Sequence of chain 1.A:
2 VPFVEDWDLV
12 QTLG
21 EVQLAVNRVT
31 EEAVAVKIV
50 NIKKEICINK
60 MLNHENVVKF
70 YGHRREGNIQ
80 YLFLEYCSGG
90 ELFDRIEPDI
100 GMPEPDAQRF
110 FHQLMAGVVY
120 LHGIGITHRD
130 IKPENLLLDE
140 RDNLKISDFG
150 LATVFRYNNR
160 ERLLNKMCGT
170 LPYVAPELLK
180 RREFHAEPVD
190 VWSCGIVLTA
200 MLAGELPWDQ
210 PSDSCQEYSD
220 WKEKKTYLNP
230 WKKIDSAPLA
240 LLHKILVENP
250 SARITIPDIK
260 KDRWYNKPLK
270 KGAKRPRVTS

A protein and the small-molecule ligand that binds it are described below.
Small molecule (SMILES): OCc1ccc2c(c1)-c1n[nH]c(-c3ccc(-c4ccc(O)cc4)cc3)c1C2

Binding-site contacts:
Ligand atom C19 contacts residue ASP147 of chain 1.A at 3.4 Å.
Ligand atom C23 contacts residue CYS86 of chain 1.A at 3.2 Å (hydrophobic).
Ligand atom C5 contacts residue LEU14 of chain 1.A at 3.8 Å (hydrophobic).
Ligand atom C16 contacts residue LEU83 of chain 1.A at 3.7 Å (hydrophobic).
Ligand atom C17 contacts residue ASP147 of chain 1.A at 3.8 Å.
Ligand atom C22 contacts residue LEU14 of chain 1.A at 3.8 Å (hydrophobic).
Ligand atom C18 contacts residue LYS37 of chain 1.A at 3.6 Å.
Ligand atom C19 contacts residue PHE148 of chain 1.A at 3.4 Å (hydrophobic).
Ligand atom C9 contacts residue LEU136 of chain 1.A at 3.5 Å (hydrophobic).
Ligand atom N1 contacts residue TYR85 of chain 1.A at 3.4 Å.
Ligand atom O2 contacts residue PHE148 of chain 1.A at 3.0 Å (h-bond).
Ligand atom C11 contacts residue VAL22 of chain 1.A at 3.7 Å (hydrophobic).
Ligand atom C2 contacts residue GLY89 of chain 1.A at 3.5 Å.
Ligand atom C14 contacts residue VAL67 of chain 1.A at 3.6 Å (hydrophobic).
Ligand atom C1 contacts residue GLY89 of chain 1.A at 3.8 Å.
Ligand atom C19 contacts residue GLU54 of chain 1.A at 3.4 Å.
Ligand atom N1 contacts residue CYS86 of chain 1.A at 3.0 Å (h-bond).
Ligand atom C4 contacts residue LEU14 of chain 1.A at 3.4 Å (hydrophobic).
Ligand atom C18 contacts residue GLU54 of chain 1.A at 3.3 Å.
Ligand atom C6 contacts residue LEU14 of chain 1.A at 3.8 Å (hydrophobic).
Ligand atom C15 contacts residue GLU84 of chain 1.A at 3.4 Å.
Ligand atom C22 contacts residue CYS86 of chain 1.A at 3.6 Å (hydrophobic).
Ligand atom C23 contacts residue LEU14 of chain 1.A at 3.6 Å (hydrophobic).
Ligand atom C8 contacts residue CYS86 of chain 1.A at 3.6 Å (hydrophobic).
Ligand atom C15 contacts residue LEU136 of chain 1.A at 3.7 Å (hydrophobic).
Ligand atom C18 contacts residue ASP147 of chain 1.A at 3.4 Å.
Ligand atom O2 contacts residue GLU54 of chain 1.A at 2.7 Å (salt-bridge).
Ligand atom C21 contacts residue ASP147 of chain 1.A at 3.5 Å.
Ligand atom C16 contacts residue ASP147 of chain 1.A at 3.7 Å.
Ligand atom C10 contacts residue LEU136 of chain 1.A at 3.5 Å (hydrophobic).
Ligand atom N2 contacts residue GLU84 of chain 1.A at 3.3 Å (salt-bridge).
Ligand atom C20 contacts residue LEU83 of chain 1.A at 3.6 Å (hydrophobic).
Ligand atom N2 contacts residue CYS86 of chain 1.A at 3.5 Å (h-bond).
Ligand atom C17 contacts residue LYS37 of chain 1.A at 3.8 Å.
Ligand atom C7 contacts residue LEU136 of chain 1.A at 3.8 Å (hydrophobic).
Ligand atom O2 contacts residue ASN58 of chain 1.A at 3.0 Å (h-bond).
Ligand atom C20 contacts residue ASP147 of chain 1.A at 3.5 Å.
Ligand atom N2 contacts residue ALA35 of chain 1.A at 3.6 Å.
Ligand atom C21 contacts residue LEU83 of chain 1.A at 3.6 Å (hydrophobic).
Ligand atom N2 contacts residue TYR85 of chain 1.A at 3.8 Å.